The small molecule below binds the protein below.
Small molecule (SMILES): Cc1cccc(CNC[C@@H](O)[C@H](Cc2ccccc2)NC(=O)C2=Cc3ccccc3Oc3ccccc32)c1

Sequence of chain 1.A:
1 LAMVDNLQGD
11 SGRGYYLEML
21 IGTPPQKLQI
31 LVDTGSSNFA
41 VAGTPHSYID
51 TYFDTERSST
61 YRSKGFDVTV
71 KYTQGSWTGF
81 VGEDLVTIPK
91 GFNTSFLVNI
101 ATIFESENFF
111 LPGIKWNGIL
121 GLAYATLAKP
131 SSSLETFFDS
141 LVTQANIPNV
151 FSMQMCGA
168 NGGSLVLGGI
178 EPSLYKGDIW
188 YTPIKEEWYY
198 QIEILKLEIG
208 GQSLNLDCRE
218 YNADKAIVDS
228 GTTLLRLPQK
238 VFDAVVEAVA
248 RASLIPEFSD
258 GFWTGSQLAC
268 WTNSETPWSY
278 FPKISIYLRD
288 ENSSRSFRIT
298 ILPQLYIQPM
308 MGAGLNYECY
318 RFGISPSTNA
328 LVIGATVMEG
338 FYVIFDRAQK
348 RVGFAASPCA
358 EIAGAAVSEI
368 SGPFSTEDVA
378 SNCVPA

Binding-site contacts:
Ligand atom C58 contacts residue THR73 of chain 1.A at 3.5 Å.
Ligand atom C41 contacts residue PHE109 of chain 1.A at 3.5 Å (hydrophobic).
Ligand atom O7 contacts residue TYR72 of chain 1.A at 3.7 Å.
Ligand atom C69 contacts residue THR230 of chain 1.A at 3.5 Å.
Ligand atom O7 contacts residue ASP33 of chain 1.A at 2.8 Å (salt-bridge).
Ligand atom C37 contacts residue LEU31 of chain 1.A at 3.6 Å (hydrophobic).
Ligand atom C9 contacts residue ASP226 of chain 1.A at 3.4 Å.
Ligand atom O46 contacts residue THR73 of chain 1.A at 3.1 Å.
Ligand atom C3 contacts residue GLY228 of chain 1.A at 3.4 Å.
Ligand atom C37 contacts residue TRP116 of chain 1.A at 3.6 Å (hydrophobic).
Ligand atom C23 contacts residue TYR72 of chain 1.A at 3.7 Å (hydrophobic).
Ligand atom O60 contacts residue THR230 of chain 1.A at 3.1 Å (h-bond).
Ligand atom C14 contacts residue GLY35 of chain 1.A at 3.4 Å.
Ligand atom N12 contacts residue ASP226 of chain 1.A at 2.9 Å (salt-bridge).
Ligand atom O46 contacts residue TYR72 of chain 1.A at 3.6 Å.
Ligand atom O46 contacts residue GLN74 of chain 1.A at 3.6 Å.
Ligand atom C5 contacts residue ASP33 of chain 1.A at 3.5 Å.
Ligand atom C48 contacts residue THR73 of chain 1.A at 3.7 Å.
Ligand atom C58 contacts residue ARG233 of chain 1.A at 3.6 Å.
Ligand atom C39 contacts residue PHE109 of chain 1.A at 3.5 Å (hydrophobic).
Ligand atom C56 contacts residue ARG233 of chain 1.A at 3.4 Å.
Ligand atom C23 contacts residue THR73 of chain 1.A at 3.5 Å.
Ligand atom C31 contacts residue GLY228 of chain 1.A at 3.3 Å.
Ligand atom C31 contacts residue ASP33 of chain 1.A at 3.7 Å.
Ligand atom C25 contacts residue THR73 of chain 1.A at 3.3 Å.
Ligand atom C18 contacts residue TYR196 of chain 1.A at 3.5 Å (hydrophobic).
Ligand atom O60 contacts residue THR229 of chain 1.A at 3.6 Å.
Ligand atom N1 contacts residue GLY228 of chain 1.A at 2.8 Å (h-bond).
Ligand atom C17 contacts residue TYR196 of chain 1.A at 3.6 Å (hydrophobic).
Ligand atom C43 contacts residue TYR72 of chain 1.A at 3.5 Å (hydrophobic).
Ligand atom C18 contacts residue GLY35 of chain 1.A at 3.1 Å.
Ligand atom C35 contacts residue LEU31 of chain 1.A at 3.5 Å (hydrophobic).
Ligand atom C17 contacts residue GLY35 of chain 1.A at 3.6 Å.
Ligand atom O7 contacts residue SER36 of chain 1.A at 3.6 Å.
Ligand atom C21 contacts residue LYS71 of chain 1.A at 3.1 Å.
Ligand atom N12 contacts residue GLY35 of chain 1.A at 3.1 Å (h-bond).
Ligand atom C21 contacts residue TYR72 of chain 1.A at 3.7 Å (hydrophobic).
Ligand atom C14 contacts residue TYR196 of chain 1.A at 3.6 Å (hydrophobic).
Ligand atom C5 contacts residue GLY228 of chain 1.A at 3.7 Å.
Ligand atom O7 contacts residue GLY35 of chain 1.A at 3.1 Å (h-bond).